The small molecule below binds the protein below.
Small molecule (SMILES): CC(=O)N[C@@H]1[C@@H](O)[C@H](O)[C@@H](CO)O[C@H]1O

Sequence of chain 1.C:
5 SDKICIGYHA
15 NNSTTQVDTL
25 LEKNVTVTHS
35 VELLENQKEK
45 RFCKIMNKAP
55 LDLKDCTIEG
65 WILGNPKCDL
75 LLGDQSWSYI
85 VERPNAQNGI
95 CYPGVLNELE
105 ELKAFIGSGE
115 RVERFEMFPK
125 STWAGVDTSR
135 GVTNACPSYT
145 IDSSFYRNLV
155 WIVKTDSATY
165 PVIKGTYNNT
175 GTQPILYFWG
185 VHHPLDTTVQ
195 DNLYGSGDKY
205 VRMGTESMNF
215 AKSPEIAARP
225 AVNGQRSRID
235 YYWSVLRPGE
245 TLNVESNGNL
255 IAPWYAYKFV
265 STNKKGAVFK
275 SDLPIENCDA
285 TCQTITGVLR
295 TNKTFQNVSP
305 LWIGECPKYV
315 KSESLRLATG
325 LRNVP

Binding-site contacts:
Ligand atom C1 contacts residue GLN20 of chain 1.C at 3.2 Å.
Ligand atom N2 contacts residue ASN28 of chain 1.C at 3.3 Å (h-bond).
Ligand atom O7 contacts residue ASN28 of chain 1.C at 3.4 Å (h-bond).
Ligand atom C2 contacts residue GLN20 of chain 1.C at 4.5 Å.
Ligand atom C6 contacts residue ASN28 of chain 1.C at 4.4 Å.
Ligand atom O5 contacts residue ASN28 of chain 1.C at 2.2 Å (h-bond).
Ligand atom O7 contacts residue ASP22 of chain 1.C at 3.7 Å.
Ligand atom C3 contacts residue ASN28 of chain 1.C at 4.0 Å.
Ligand atom C8 contacts residue GLN20 of chain 1.C at 4.1 Å.
Ligand atom N2 contacts residue GLN20 of chain 1.C at 4.5 Å.
Ligand atom C5 contacts residue ASN28 of chain 1.C at 3.4 Å.
Ligand atom C4 contacts residue ASN28 of chain 1.C at 4.2 Å.
Ligand atom O5 contacts residue GLN20 of chain 1.C at 4.0 Å.
Ligand atom C1 contacts residue ASN28 of chain 1.C at 1.4 Å.
Ligand atom C7 contacts residue ASN28 of chain 1.C at 3.6 Å.
Ligand atom O6 contacts residue ASN28 of chain 1.C at 4.2 Å.
Ligand atom C2 contacts residue ASN28 of chain 1.C at 2.8 Å.